Sequence of chain 1.B:
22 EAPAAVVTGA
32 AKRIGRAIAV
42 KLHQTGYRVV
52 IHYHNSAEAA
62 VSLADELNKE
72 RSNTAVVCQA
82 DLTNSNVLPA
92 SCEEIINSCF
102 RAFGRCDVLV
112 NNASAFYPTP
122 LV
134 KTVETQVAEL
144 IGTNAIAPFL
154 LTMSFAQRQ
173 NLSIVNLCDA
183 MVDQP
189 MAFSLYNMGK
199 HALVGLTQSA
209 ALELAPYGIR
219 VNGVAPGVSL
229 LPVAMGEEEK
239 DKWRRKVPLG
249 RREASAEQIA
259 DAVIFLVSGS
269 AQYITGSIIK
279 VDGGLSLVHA

Binding-site contacts:
Ligand atom CAO contacts residue GLY225 of chain 1.B at 3.9 Å.
Ligand atom CAB contacts residue TYR194 of chain 1.B at 3.4 Å (hydrophobic).
Ligand atom CAA contacts residue NAP1 of chain 1.H at 3.5 Å.
Ligand atom CAD contacts residue PHE117 of chain 1.B at 3.9 Å (hydrophobic).
Ligand atom CAE contacts residue NAP1 of chain 1.H at 3.5 Å.
Ligand atom CAA contacts residue PHE117 of chain 1.B at 3.6 Å (hydrophobic).
Ligand atom OAQ contacts residue PHE117 of chain 1.B at 3.8 Å.
Ligand atom CAJ contacts residue PHE117 of chain 1.B at 3.7 Å (hydrophobic).
Ligand atom OAS contacts residue ARG34 of chain 1.B at 3.3 Å (salt-bridge).
Ligand atom OAR contacts residue GLY225 of chain 1.B at 3.5 Å (h-bond).
Ligand atom OAQ contacts residue NAP1 of chain 1.H at 2.6 Å (h-bond).
Ligand atom CAB contacts residue PHE117 of chain 1.B at 3.7 Å (hydrophobic).
Ligand atom CAC contacts residue PHE117 of chain 1.B at 3.7 Å (hydrophobic).
Ligand atom OAR contacts residue LEU283 of chain 1.B at 4.1 Å.
Ligand atom CAK contacts residue TRP241 of chain 1.B at 3.6 Å (hydrophobic).
Ligand atom CAN contacts residue GLY225 of chain 1.B at 3.8 Å.
Ligand atom OAG contacts residue NAP1 of chain 1.H at 3.3 Å.
Ligand atom CAE contacts residue PHE117 of chain 1.B at 3.8 Å (hydrophobic).
Ligand atom OAR contacts residue MET183 of chain 1.B at 3.8 Å.
Ligand atom OAQ contacts residue SER115 of chain 1.B at 3.6 Å.
Ligand atom CAL contacts residue LEU229 of chain 1.B at 4.0 Å (hydrophobic).
Ligand atom CAH contacts residue NAP1 of chain 1.H at 3.5 Å.
Ligand atom CAP contacts residue VAL226 of chain 1.B at 4.1 Å (hydrophobic).
Ligand atom CAC contacts residue NAP1 of chain 1.H at 3.4 Å.
Ligand atom CAO contacts residue VAL226 of chain 1.B at 4.1 Å (hydrophobic).
Ligand atom OAG contacts residue PHE117 of chain 1.B at 3.8 Å.
Ligand atom CAD contacts residue NAP1 of chain 1.H at 3.4 Å.
Ligand atom CAF contacts residue NAP1 of chain 1.H at 3.4 Å.
Ligand atom CAA contacts residue TYR194 of chain 1.B at 3.2 Å (hydrophobic).
Ligand atom CAP contacts residue TRP241 of chain 1.B at 3.5 Å (hydrophobic).
Ligand atom CAI contacts residue LEU228 of chain 1.B at 4.1 Å (hydrophobic).
Ligand atom CAF contacts residue PHE117 of chain 1.B at 3.8 Å (hydrophobic).
Ligand atom OAS contacts residue LEU228 of chain 1.B at 3.5 Å (h-bond).
Ligand atom CAH contacts residue LEU228 of chain 1.B at 3.9 Å (hydrophobic).
Ligand atom OAS contacts residue PRO230 of chain 1.B at 3.7 Å.
Ligand atom CAH contacts residue PHE117 of chain 1.B at 4.1 Å (hydrophobic).
Ligand atom CAI contacts residue NAP1 of chain 1.H at 3.5 Å.
Ligand atom OAS contacts residue NAP1 of chain 1.H at 3.8 Å.
Ligand atom CAB contacts residue NAP1 of chain 1.H at 3.0 Å.
Ligand atom CAJ contacts residue NAP1 of chain 1.H at 4.0 Å.

This small molecule binds to this protein.
Small molecule (SMILES): O=C1C[C@H](c2cccc(O)c2)Oc2ccc(O)cc21